Binding-site contacts:
Ligand atom C7 contacts residue ASN55 of chain 1.B at 3.7 Å.
Ligand atom C4 contacts residue ASN55 of chain 1.B at 4.2 Å.
Ligand atom C3 contacts residue ASN55 of chain 1.B at 3.8 Å.
Ligand atom N2 contacts residue PHE74 of chain 1.B at 4.0 Å.
Ligand atom O5 contacts residue ASN55 of chain 1.B at 2.4 Å (h-bond).
Ligand atom O7 contacts residue ASN55 of chain 1.B at 4.0 Å.
Ligand atom C8 contacts residue PHE74 of chain 1.B at 4.0 Å (hydrophobic).
Ligand atom N2 contacts residue ASN55 of chain 1.B at 3.0 Å (h-bond).
Ligand atom C7 contacts residue PHE74 of chain 1.B at 4.4 Å (hydrophobic).
Ligand atom C2 contacts residue ASN55 of chain 1.B at 2.4 Å.
Ligand atom C5 contacts residue ASN55 of chain 1.B at 3.7 Å.
Ligand atom C1 contacts residue ASN55 of chain 1.B at 1.4 Å.

A small-molecule ligand and the protein it binds are described below.
Small molecule (SMILES): CC(=O)N[C@H]1[C@H](O[C@H]2[C@H](O)[C@@H](NC(C)=O)CO[C@@H]2CO)O[C@H](CO)[C@@H](O)[C@@H]1O

Sequence of chain 1.B:
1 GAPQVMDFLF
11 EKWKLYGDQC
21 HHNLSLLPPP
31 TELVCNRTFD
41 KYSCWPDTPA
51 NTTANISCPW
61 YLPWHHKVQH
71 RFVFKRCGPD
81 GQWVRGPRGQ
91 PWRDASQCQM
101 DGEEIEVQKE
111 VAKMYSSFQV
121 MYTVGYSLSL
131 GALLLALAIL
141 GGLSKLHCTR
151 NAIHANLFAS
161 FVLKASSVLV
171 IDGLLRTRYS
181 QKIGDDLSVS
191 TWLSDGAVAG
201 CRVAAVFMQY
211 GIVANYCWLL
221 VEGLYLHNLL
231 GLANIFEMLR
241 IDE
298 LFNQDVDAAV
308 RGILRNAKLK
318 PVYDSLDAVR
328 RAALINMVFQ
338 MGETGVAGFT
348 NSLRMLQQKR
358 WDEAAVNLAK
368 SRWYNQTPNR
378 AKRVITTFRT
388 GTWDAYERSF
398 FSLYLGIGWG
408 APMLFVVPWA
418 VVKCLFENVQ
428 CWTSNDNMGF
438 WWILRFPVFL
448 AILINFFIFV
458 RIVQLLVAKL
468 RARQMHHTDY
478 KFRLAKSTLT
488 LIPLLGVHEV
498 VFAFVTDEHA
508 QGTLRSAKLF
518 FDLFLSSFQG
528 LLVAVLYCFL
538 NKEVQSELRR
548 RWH